This protein binds this small molecule.
Small molecule (SMILES): Nc1nc2cc(-c3ccccc3)ccc2c(=O)n1C[C@H]1CC[C@@H](c2ccccc2)O1

Binding-site contacts:
Ligand atom CAK contacts residue ASP214 of chain 1.A at 3.3 Å.
Ligand atom CAJ contacts residue ASP214 of chain 1.A at 3.3 Å.
Ligand atom CAP contacts residue ASP34 of chain 1.A at 3.6 Å.
Ligand atom OAH contacts residue GLY36 of chain 1.A at 4.3 Å.
Ligand atom CAT contacts residue ASP34 of chain 1.A at 3.7 Å.
Ligand atom CAJ contacts residue ILE300 of chain 1.A at 3.8 Å (hydrophobic).
Ligand atom CAW contacts residue TYR77 of chain 1.A at 3.7 Å (hydrophobic).
Ligand atom CBD contacts residue TYR77 of chain 1.A at 3.5 Å (hydrophobic).
Ligand atom CAF contacts residue TYR192 of chain 1.A at 3.5 Å (hydrophobic).
Ligand atom NAM contacts residue ASP214 of chain 1.A at 3.9 Å.
Ligand atom CAY contacts residue TYR77 of chain 1.A at 4.1 Å (hydrophobic).
Ligand atom CAP contacts residue GLY36 of chain 1.A at 4.0 Å.
Ligand atom CAE contacts residue PHE294 of chain 1.A at 4.2 Å (hydrophobic).
Ligand atom CAI contacts residue ILE212 of chain 1.A at 4.1 Å (hydrophobic).
Ligand atom CAS contacts residue ASP34 of chain 1.A at 3.7 Å.
Ligand atom CAI contacts residue ILE300 of chain 1.A at 3.6 Å (hydrophobic).
Ligand atom OAH contacts residue TYR192 of chain 1.A at 3.6 Å.
Ligand atom NAQ contacts residue ASP34 of chain 1.A at 2.9 Å (salt-bridge).
Ligand atom NAR contacts residue ASP34 of chain 1.A at 2.8 Å (salt-bridge).
Ligand atom NAQ contacts residue GLY36 of chain 1.A at 3.4 Å.
Ligand atom NAQ contacts residue GLY216 of chain 1.A at 3.9 Å.
Ligand atom CAB contacts residue TYR192 of chain 1.A at 4.0 Å (hydrophobic).
Ligand atom CAT contacts residue SER37 of chain 1.A at 4.2 Å.
Ligand atom CBA contacts residue TRP41 of chain 1.A at 3.4 Å (hydrophobic).
Ligand atom CAD contacts residue PHE294 of chain 1.A at 3.8 Å (hydrophobic).
Ligand atom CAL contacts residue THR217 of chain 1.A at 3.8 Å.
Ligand atom CAF contacts residue PHE294 of chain 1.A at 4.2 Å (hydrophobic).
Ligand atom CAG contacts residue TYR192 of chain 1.A at 3.5 Å (hydrophobic).
Ligand atom NAQ contacts residue ASP214 of chain 1.A at 2.7 Å (salt-bridge).
Ligand atom CBB contacts residue TRP41 of chain 1.A at 3.6 Å (hydrophobic).
Ligand atom CAJ contacts residue THR217 of chain 1.A at 4.2 Å.
Ligand atom CBC contacts residue TYR77 of chain 1.A at 4.0 Å (hydrophobic).
Ligand atom CAA contacts residue PHE294 of chain 1.A at 4.0 Å (hydrophobic).
Ligand atom CAB contacts residue PHE294 of chain 1.A at 3.6 Å (hydrophobic).
Ligand atom CAA contacts residue TYR192 of chain 1.A at 3.1 Å (hydrophobic).
Ligand atom CAL contacts residue ASP214 of chain 1.A at 3.2 Å.
Ligand atom CAP contacts residue ASP214 of chain 1.A at 3.7 Å.
Ligand atom CBA contacts residue ILE123 of chain 1.A at 4.2 Å (hydrophobic).
Ligand atom CAC contacts residue PHE294 of chain 1.A at 3.5 Å (hydrophobic).
Ligand atom NAR contacts residue GLY36 of chain 1.A at 4.0 Å.

Sequence of chain 1.A:
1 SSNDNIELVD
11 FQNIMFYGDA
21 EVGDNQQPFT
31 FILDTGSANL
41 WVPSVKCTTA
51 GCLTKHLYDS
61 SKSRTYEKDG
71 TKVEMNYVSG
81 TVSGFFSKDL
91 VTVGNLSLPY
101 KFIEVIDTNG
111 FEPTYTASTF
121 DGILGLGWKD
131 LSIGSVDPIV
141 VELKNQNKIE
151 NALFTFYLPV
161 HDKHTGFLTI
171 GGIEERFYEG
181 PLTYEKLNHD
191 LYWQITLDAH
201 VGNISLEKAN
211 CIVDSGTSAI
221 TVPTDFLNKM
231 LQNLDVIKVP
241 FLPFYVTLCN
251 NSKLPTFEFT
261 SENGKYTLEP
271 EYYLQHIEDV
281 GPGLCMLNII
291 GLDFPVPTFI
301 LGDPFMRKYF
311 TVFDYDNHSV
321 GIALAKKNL